Binding-site contacts:
Ligand atom O3' contacts residue GLU140 of chain 31.F at 4.4 Å.
Ligand atom C5' contacts residue ARG90 of chain 31.F at 4.3 Å.
Ligand atom C1' contacts residue LYS143 of chain 31.F at 3.2 Å.
Ligand atom C8 contacts residue TRP47 of chain 31.F at 3.6 Å (hydrophobic).
Ligand atom O4' contacts residue TRP47 of chain 31.F at 3.4 Å.
Ligand atom C1' contacts residue GLU140 of chain 31.F at 2.7 Å.
Ligand atom C2 contacts residue TRP47 of chain 31.F at 3.4 Å (hydrophobic).
Ligand atom O2' contacts residue GLU140 of chain 31.F at 2.3 Å (salt-bridge).
Ligand atom N3 contacts residue TRP47 of chain 31.F at 3.4 Å.
Ligand atom N1 contacts residue TRP47 of chain 31.F at 3.7 Å.
Ligand atom C3' contacts residue GLU140 of chain 31.F at 3.8 Å.
Ligand atom C6 contacts residue TRP47 of chain 31.F at 3.7 Å (hydrophobic).
Ligand atom C5 contacts residue TRP47 of chain 31.F at 3.8 Å (hydrophobic).
Ligand atom O4' contacts residue GLU140 of chain 31.F at 3.0 Å (salt-bridge).
Ligand atom N6 contacts residue TRP47 of chain 31.F at 4.2 Å.
Ligand atom O4' contacts residue LYS143 of chain 31.F at 4.4 Å.
Ligand atom C2' contacts residue LYS143 of chain 31.F at 3.7 Å.
Ligand atom C1' contacts residue TRP47 of chain 31.F at 3.7 Å (hydrophobic).
Ligand atom N7 contacts residue LYS143 of chain 31.F at 3.8 Å.
Ligand atom C2' contacts residue GLU140 of chain 31.F at 3.0 Å.
Ligand atom O4' contacts residue LYS143 of chain 31.F at 4.2 Å.
Ligand atom N9 contacts residue TRP47 of chain 31.F at 3.3 Å.
Ligand atom N9 contacts residue GLU140 of chain 31.F at 4.1 Å.
Ligand atom N7 contacts residue TRP47 of chain 31.F at 3.6 Å.
Ligand atom N9 contacts residue LYS143 of chain 31.F at 3.2 Å (salt-bridge).
Ligand atom C4' contacts residue GLU140 of chain 31.F at 3.4 Å.
Ligand atom O2' contacts residue LYS143 of chain 31.F at 3.8 Å.
Ligand atom C8 contacts residue LYS143 of chain 31.F at 2.7 Å.
Ligand atom C4 contacts residue TRP47 of chain 31.F at 3.3 Å (hydrophobic).

Sequence of chain 31.F:
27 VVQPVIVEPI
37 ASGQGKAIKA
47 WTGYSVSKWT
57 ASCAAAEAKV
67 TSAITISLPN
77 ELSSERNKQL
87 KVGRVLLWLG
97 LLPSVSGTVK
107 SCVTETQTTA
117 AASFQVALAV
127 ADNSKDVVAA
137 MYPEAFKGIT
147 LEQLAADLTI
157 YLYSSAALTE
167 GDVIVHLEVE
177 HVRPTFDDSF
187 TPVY

A small-molecule ligand and the protein it binds are described below.
Small molecule (SMILES): Nc1ncnc2c1ncn2[C@@H]1O[C@H]([C@@H]2O[C@@H]3[C@H](O[P](=O)(O)O2)[C@@H](CO[P](=O)(O)O[C@H]2[C@@H](O)[C@H](n4cnc5c(N)ncnc54)O[C@@H]2COP(=O)=O)O[C@H]3n2ccc(=O)[nH]c2=O)[C@@H](O[P](=O)(O)OC[C@H]2O[C@@H](n3ccc(=O)[nH]c3=O)[C@H](O)[C@@H]2O)[C@H]1O